The protein below binds the small molecule below.
Small molecule (SMILES): O=P(O)(O)OC[C@H]1O[C@](O)(COP(=O)(O)O)[C@@H](O)[C@@H]1O

Sequence of chain 1.A:
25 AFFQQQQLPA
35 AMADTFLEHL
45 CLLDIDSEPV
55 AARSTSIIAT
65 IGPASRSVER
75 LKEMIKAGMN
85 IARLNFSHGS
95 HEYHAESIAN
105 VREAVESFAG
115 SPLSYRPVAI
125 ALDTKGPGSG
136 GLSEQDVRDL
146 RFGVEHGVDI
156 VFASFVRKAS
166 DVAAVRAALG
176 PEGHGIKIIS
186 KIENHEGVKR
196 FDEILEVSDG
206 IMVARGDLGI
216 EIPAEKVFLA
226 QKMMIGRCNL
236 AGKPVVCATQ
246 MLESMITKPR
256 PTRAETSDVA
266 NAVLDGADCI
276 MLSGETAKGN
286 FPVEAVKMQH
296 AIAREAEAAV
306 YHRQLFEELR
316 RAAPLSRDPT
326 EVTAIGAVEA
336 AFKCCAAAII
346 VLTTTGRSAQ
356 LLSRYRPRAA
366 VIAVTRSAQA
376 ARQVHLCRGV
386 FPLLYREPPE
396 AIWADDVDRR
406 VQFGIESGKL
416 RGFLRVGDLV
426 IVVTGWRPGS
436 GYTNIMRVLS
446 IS

Binding-site contacts:
Ligand atom O4P contacts residue GLY436 of chain 1.A at 2.9 Å (h-bond).
Ligand atom P2 contacts residue SER353 of chain 1.A at 3.6 Å.
Ligand atom O4 contacts residue TYR437 of chain 1.A at 2.9 Å (h-bond).
Ligand atom C5 contacts residue GLY434 of chain 1.A at 3.4 Å.
Ligand atom O4 contacts residue THR438 of chain 1.A at 3.5 Å (h-bond).
Ligand atom O6P contacts residue ARG352 of chain 1.A at 3.8 Å.
Ligand atom O4P contacts residue SER435 of chain 1.A at 3.2 Å (h-bond).
Ligand atom O3 contacts residue TRP398 of chain 1.A at 3.7 Å.
Ligand atom O6 contacts residue THR349 of chain 1.A at 3.1 Å (h-bond).
Ligand atom P2 contacts residue SER435 of chain 1.A at 3.4 Å.
Ligand atom O5 contacts residue LEU347 of chain 1.A at 3.8 Å.
Ligand atom C6 contacts residue SER353 of chain 1.A at 3.8 Å.
Ligand atom O6 contacts residue THR348 of chain 1.A at 3.6 Å.
Ligand atom O2P contacts residue ARG405 of chain 1.A at 2.6 Å (salt-bridge).
Ligand atom P2 contacts residue THR348 of chain 1.A at 3.5 Å.
Ligand atom P2 contacts residue THR349 of chain 1.A at 3.7 Å.
Ligand atom O5P contacts residue THR348 of chain 1.A at 3.6 Å.
Ligand atom O4P contacts residue SER353 of chain 1.A at 3.6 Å.
Ligand atom O3 contacts residue GLY430 of chain 1.A at 3.2 Å.
Ligand atom O6P contacts residue THR348 of chain 1.A at 2.5 Å (h-bond).
Ligand atom O6P contacts residue SER353 of chain 1.A at 2.7 Å (h-bond).
Ligand atom O2 contacts residue GLY430 of chain 1.A at 3.6 Å (h-bond).
Ligand atom O1P contacts residue PRO433 of chain 1.A at 3.6 Å.
Ligand atom O2 contacts residue LEU347 of chain 1.A at 3.4 Å.
Ligand atom O5P contacts residue SER435 of chain 1.A at 2.6 Å (h-bond).
Ligand atom O5P contacts residue THR350 of chain 1.A at 2.7 Å (h-bond).
Ligand atom O4 contacts residue GLY434 of chain 1.A at 2.6 Å (h-bond).
Ligand atom O3 contacts residue ARG432 of chain 1.A at 2.8 Å (salt-bridge).
Ligand atom O3P contacts residue ARG405 of chain 1.A at 2.8 Å (salt-bridge).
Ligand atom O1P contacts residue GLY434 of chain 1.A at 2.8 Å (h-bond).
Ligand atom O5P contacts residue THR349 of chain 1.A at 3.3 Å (h-bond).
Ligand atom C6 contacts residue LEU347 of chain 1.A at 3.6 Å (hydrophobic).
Ligand atom O1 contacts residue GLY434 of chain 1.A at 3.7 Å.
Ligand atom C6 contacts residue THR438 of chain 1.A at 3.5 Å.
Ligand atom C3 contacts residue GLY434 of chain 1.A at 3.5 Å.
Ligand atom O3P contacts residue TRP398 of chain 1.A at 2.7 Å (h-bond).
Ligand atom P1 contacts residue ARG405 of chain 1.A at 3.7 Å.
Ligand atom O4 contacts residue GLY436 of chain 1.A at 3.7 Å.
Ligand atom C4 contacts residue GLY434 of chain 1.A at 3.3 Å.
Ligand atom C3 contacts residue ARG432 of chain 1.A at 3.4 Å.